The small molecule below binds the protein below.
Small molecule (SMILES): CC(=O)N[C@@H]1[C@@H](O)[C@H](O)[C@@H](CO)O[C@H]1O

Sequence of chain 58.A:
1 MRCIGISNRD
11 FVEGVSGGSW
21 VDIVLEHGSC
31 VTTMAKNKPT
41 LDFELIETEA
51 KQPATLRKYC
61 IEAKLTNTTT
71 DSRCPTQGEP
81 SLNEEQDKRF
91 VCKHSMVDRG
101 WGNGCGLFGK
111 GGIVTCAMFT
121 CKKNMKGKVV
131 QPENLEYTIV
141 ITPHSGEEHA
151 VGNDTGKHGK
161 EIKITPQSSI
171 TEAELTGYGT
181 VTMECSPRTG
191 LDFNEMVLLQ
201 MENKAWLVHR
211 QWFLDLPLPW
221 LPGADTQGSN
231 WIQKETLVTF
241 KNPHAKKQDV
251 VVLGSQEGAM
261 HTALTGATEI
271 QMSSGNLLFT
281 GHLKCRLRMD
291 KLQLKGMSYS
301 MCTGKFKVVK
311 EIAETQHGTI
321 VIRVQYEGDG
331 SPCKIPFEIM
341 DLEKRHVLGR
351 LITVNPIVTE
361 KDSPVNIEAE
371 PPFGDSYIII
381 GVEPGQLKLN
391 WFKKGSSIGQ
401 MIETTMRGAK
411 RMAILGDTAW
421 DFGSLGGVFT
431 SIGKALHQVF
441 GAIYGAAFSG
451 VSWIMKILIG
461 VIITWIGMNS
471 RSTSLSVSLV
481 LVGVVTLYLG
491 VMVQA

Binding-site contacts:
Ligand atom O7 contacts residue ASN67 of chain 58.A at 4.1 Å.
Ligand atom C2 contacts residue ASN67 of chain 58.A at 2.5 Å.
Ligand atom N2 contacts residue ASN67 of chain 58.A at 2.9 Å (h-bond).
Ligand atom O5 contacts residue ASN67 of chain 58.A at 2.4 Å (h-bond).
Ligand atom C8 contacts residue PHE90 of chain 58.A at 3.9 Å (hydrophobic).
Ligand atom C3 contacts residue ASN67 of chain 58.A at 3.8 Å.
Ligand atom C8 contacts residue ASN67 of chain 58.A at 4.2 Å.
Ligand atom C5 contacts residue ASN67 of chain 58.A at 3.7 Å.
Ligand atom C1 contacts residue ASN67 of chain 58.A at 1.4 Å.
Ligand atom C8 contacts residue MET118 of chain 58.A at 4.3 Å (hydrophobic).
Ligand atom C4 contacts residue ASN67 of chain 58.A at 4.2 Å.
Ligand atom C7 contacts residue ASN67 of chain 58.A at 3.7 Å.